Sequence of chain 1.D:
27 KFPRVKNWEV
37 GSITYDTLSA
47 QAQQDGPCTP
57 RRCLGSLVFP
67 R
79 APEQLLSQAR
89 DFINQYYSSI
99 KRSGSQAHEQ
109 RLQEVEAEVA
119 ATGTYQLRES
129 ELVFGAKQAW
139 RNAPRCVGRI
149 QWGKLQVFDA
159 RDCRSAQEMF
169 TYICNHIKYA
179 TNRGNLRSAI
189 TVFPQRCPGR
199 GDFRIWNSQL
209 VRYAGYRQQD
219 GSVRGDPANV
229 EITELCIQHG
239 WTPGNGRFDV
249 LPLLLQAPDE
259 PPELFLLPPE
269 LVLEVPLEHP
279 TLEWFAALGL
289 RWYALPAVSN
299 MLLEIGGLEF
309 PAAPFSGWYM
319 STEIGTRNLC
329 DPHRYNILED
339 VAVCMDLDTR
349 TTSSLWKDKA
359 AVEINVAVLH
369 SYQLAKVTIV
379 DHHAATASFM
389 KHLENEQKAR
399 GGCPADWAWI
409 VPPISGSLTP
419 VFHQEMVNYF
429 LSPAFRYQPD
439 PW

This small molecule binds to this protein.
Small molecule (SMILES): Cc1cc(N)nc2cc(-c3ccc(OCc4cccnc4)c(CN)c3)ccc12

Sequence of chain 1.C:
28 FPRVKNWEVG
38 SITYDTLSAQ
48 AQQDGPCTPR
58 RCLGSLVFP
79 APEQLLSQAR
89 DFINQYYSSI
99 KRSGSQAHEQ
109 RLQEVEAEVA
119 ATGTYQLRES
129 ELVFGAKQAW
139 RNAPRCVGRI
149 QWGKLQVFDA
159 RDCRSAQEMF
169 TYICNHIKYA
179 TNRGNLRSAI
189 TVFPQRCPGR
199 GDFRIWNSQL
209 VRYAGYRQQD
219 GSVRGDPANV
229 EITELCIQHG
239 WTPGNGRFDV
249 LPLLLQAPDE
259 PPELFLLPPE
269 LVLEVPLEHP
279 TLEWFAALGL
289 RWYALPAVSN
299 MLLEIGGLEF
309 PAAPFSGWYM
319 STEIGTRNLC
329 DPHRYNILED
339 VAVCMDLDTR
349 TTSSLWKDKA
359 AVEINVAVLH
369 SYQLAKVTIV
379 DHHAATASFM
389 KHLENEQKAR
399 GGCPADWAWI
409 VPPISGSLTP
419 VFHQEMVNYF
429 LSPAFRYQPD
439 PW

Binding-site contacts:
Ligand atom N02 contacts residue GLU321 of chain 1.D at 2.7 Å (salt-bridge).
Ligand atom C36 contacts residue TRP34 of chain 1.C at 3.9 Å (hydrophobic).
Ligand atom C06 contacts residue VAL296 of chain 1.D at 3.4 Å (hydrophobic).
Ligand atom C07 contacts residue VAL296 of chain 1.D at 3.2 Å (hydrophobic).
Ligand atom C07 contacts residue HEM1 of chain 1.CA at 3.9 Å.
Ligand atom C06 contacts residue HEM1 of chain 1.CA at 3.7 Å.
Ligand atom C35 contacts residue PHE65 of chain 1.D at 3.6 Å (hydrophobic).
Ligand atom C08 contacts residue HEM1 of chain 1.CA at 3.8 Å.
Ligand atom C34 contacts residue PHE65 of chain 1.D at 3.7 Å (hydrophobic).
Ligand atom N02 contacts residue HEM1 of chain 1.CA at 3.4 Å.
Ligand atom N01 contacts residue HEM1 of chain 1.CA at 3.5 Å.
Ligand atom N01 contacts residue GLU321 of chain 1.D at 2.7 Å (salt-bridge).
Ligand atom C03 contacts residue HEM1 of chain 1.CA at 3.1 Å.
Ligand atom C06 contacts residue PHE313 of chain 1.D at 3.7 Å (hydrophobic).
Ligand atom C24 contacts residue HEM1 of chain 1.CA at 3.8 Å.
Ligand atom C03 contacts residue TRP316 of chain 1.D at 3.9 Å (hydrophobic).
Ligand atom C02 contacts residue TRP316 of chain 1.D at 3.8 Å (hydrophobic).
Ligand atom N02 contacts residue TRP316 of chain 1.D at 2.8 Å (h-bond).
Ligand atom C03 contacts residue PRO294 of chain 1.D at 3.9 Å (hydrophobic).
Ligand atom C10 contacts residue GLU321 of chain 1.D at 3.5 Å.
Ligand atom N02 contacts residue MET318 of chain 1.D at 3.8 Å.
Ligand atom N28 contacts residue TRP407 of chain 1.D at 3.2 Å.
Ligand atom C22 contacts residue HEM1 of chain 1.CA at 3.4 Å.
Ligand atom N28 contacts residue H4B1 of chain 1.DA at 3.0 Å (h-bond).
Ligand atom C11 contacts residue PHE313 of chain 1.D at 3.8 Å (hydrophobic).
Ligand atom C02 contacts residue GLU321 of chain 1.D at 3.5 Å.
Ligand atom N28 contacts residue HEM1 of chain 1.CA at 3.0 Å (h-bond).
Ligand atom C23 contacts residue HEM1 of chain 1.CA at 2.9 Å.
Ligand atom C09 contacts residue HEM1 of chain 1.CA at 3.5 Å.
Ligand atom C11 contacts residue HEM1 of chain 1.CA at 3.2 Å.
Ligand atom C09 contacts residue GLU321 of chain 1.D at 3.5 Å.
Ligand atom C05 contacts residue HEM1 of chain 1.CA at 3.9 Å.
Ligand atom N02 contacts residue TYR317 of chain 1.D at 3.6 Å.
Ligand atom C11 contacts residue GLY315 of chain 1.D at 3.8 Å.
Ligand atom C26 contacts residue HEM1 of chain 1.CA at 3.4 Å.
Ligand atom C10 contacts residue HEM1 of chain 1.CA at 3.6 Å.
Ligand atom N31 contacts residue VAL64 of chain 1.D at 3.7 Å.
Ligand atom C04 contacts residue HEM1 of chain 1.CA at 3.5 Å.
Ligand atom C02 contacts residue HEM1 of chain 1.CA at 3.4 Å.
Ligand atom C27 contacts residue HEM1 of chain 1.CA at 3.5 Å.